Binding-site contacts:
Ligand atom CG contacts residue HIS1126 of chain 5.OA at 4.3 Å.
Ligand atom CD2 contacts residue THR1121 of chain 5.OA at 4.0 Å.
Ligand atom CE2 contacts residue GLN1063 of chain 5.OA at 3.3 Å.
Ligand atom CE1 contacts residue ASN1072 of chain 5.OA at 3.3 Å.
Ligand atom CA contacts residue GLN1063 of chain 5.OA at 4.3 Å.
Ligand atom CG contacts residue THR1121 of chain 5.OA at 3.3 Å.
Ligand atom C contacts residue HIS1126 of chain 5.OA at 4.0 Å.
Ligand atom CD1 contacts residue THR1121 of chain 5.OA at 3.0 Å.
Ligand atom OH contacts residue GLN1063 of chain 5.OA at 3.7 Å.
Ligand atom CZ contacts residue GLN1063 of chain 5.OA at 4.1 Å.
Ligand atom CB contacts residue GLN1063 of chain 5.OA at 4.5 Å.
Ligand atom CD1 contacts residue GLN1063 of chain 5.OA at 3.8 Å.
Ligand atom CD2 contacts residue HIS1126 of chain 5.OA at 3.4 Å.
Ligand atom CD2 contacts residue THR1121 of chain 5.OA at 4.3 Å.
Ligand atom OH contacts residue ASN1072 of chain 5.OA at 3.1 Å (h-bond).
Ligand atom O contacts residue GLN1063 of chain 5.OA at 2.9 Å (h-bond).
Ligand atom CE1 contacts residue THR1121 of chain 5.OA at 3.9 Å.
Ligand atom CG2 contacts residue GLN1063 of chain 5.OA at 3.3 Å.
Ligand atom CD2 contacts residue GLN1063 of chain 5.OA at 3.6 Å.
Ligand atom CD1 contacts residue ASN1072 of chain 5.OA at 4.0 Å.
Ligand atom CD2 contacts residue PHE1125 of chain 5.OA at 4.2 Å (hydrophobic).
Ligand atom O contacts residue VAL1202 of chain 5.OA at 3.2 Å.
Ligand atom OH contacts residue HIS1068 of chain 5.OA at 3.8 Å.
Ligand atom SD contacts residue ASN1072 of chain 5.OA at 3.7 Å.
Ligand atom CG contacts residue ALA1120 of chain 5.OA at 4.4 Å (hydrophobic).
Ligand atom O contacts residue THR1121 of chain 5.OA at 4.0 Å.
Ligand atom CD1 contacts residue PHE1125 of chain 5.OA at 3.6 Å (hydrophobic).
Ligand atom CD1 contacts residue ALA1120 of chain 5.OA at 4.3 Å (hydrophobic).
Ligand atom CA contacts residue HIS1126 of chain 5.OA at 4.3 Å.
Ligand atom CG contacts residue GLN1063 of chain 5.OA at 4.3 Å.
Ligand atom CD2 contacts residue ALA1120 of chain 5.OA at 3.5 Å (hydrophobic).
Ligand atom C contacts residue GLN1063 of chain 5.OA at 3.9 Å.
Ligand atom CB contacts residue THR1121 of chain 5.OA at 3.3 Å.
Ligand atom CG contacts residue ASN1072 of chain 5.OA at 4.2 Å.
Ligand atom O contacts residue HIS1126 of chain 5.OA at 3.3 Å (h-bond).
Ligand atom CD1 contacts residue ASN1122 of chain 5.OA at 4.3 Å.
Ligand atom CE2 contacts residue ASN1072 of chain 5.OA at 4.4 Å.
Ligand atom C contacts residue VAL1202 of chain 5.OA at 4.2 Å (hydrophobic).
Ligand atom CZ contacts residue ASN1072 of chain 5.OA at 3.5 Å.
Ligand atom CD2 contacts residue LEU1129 of chain 5.OA at 4.2 Å (hydrophobic).

Sequence of chain 5.OA:
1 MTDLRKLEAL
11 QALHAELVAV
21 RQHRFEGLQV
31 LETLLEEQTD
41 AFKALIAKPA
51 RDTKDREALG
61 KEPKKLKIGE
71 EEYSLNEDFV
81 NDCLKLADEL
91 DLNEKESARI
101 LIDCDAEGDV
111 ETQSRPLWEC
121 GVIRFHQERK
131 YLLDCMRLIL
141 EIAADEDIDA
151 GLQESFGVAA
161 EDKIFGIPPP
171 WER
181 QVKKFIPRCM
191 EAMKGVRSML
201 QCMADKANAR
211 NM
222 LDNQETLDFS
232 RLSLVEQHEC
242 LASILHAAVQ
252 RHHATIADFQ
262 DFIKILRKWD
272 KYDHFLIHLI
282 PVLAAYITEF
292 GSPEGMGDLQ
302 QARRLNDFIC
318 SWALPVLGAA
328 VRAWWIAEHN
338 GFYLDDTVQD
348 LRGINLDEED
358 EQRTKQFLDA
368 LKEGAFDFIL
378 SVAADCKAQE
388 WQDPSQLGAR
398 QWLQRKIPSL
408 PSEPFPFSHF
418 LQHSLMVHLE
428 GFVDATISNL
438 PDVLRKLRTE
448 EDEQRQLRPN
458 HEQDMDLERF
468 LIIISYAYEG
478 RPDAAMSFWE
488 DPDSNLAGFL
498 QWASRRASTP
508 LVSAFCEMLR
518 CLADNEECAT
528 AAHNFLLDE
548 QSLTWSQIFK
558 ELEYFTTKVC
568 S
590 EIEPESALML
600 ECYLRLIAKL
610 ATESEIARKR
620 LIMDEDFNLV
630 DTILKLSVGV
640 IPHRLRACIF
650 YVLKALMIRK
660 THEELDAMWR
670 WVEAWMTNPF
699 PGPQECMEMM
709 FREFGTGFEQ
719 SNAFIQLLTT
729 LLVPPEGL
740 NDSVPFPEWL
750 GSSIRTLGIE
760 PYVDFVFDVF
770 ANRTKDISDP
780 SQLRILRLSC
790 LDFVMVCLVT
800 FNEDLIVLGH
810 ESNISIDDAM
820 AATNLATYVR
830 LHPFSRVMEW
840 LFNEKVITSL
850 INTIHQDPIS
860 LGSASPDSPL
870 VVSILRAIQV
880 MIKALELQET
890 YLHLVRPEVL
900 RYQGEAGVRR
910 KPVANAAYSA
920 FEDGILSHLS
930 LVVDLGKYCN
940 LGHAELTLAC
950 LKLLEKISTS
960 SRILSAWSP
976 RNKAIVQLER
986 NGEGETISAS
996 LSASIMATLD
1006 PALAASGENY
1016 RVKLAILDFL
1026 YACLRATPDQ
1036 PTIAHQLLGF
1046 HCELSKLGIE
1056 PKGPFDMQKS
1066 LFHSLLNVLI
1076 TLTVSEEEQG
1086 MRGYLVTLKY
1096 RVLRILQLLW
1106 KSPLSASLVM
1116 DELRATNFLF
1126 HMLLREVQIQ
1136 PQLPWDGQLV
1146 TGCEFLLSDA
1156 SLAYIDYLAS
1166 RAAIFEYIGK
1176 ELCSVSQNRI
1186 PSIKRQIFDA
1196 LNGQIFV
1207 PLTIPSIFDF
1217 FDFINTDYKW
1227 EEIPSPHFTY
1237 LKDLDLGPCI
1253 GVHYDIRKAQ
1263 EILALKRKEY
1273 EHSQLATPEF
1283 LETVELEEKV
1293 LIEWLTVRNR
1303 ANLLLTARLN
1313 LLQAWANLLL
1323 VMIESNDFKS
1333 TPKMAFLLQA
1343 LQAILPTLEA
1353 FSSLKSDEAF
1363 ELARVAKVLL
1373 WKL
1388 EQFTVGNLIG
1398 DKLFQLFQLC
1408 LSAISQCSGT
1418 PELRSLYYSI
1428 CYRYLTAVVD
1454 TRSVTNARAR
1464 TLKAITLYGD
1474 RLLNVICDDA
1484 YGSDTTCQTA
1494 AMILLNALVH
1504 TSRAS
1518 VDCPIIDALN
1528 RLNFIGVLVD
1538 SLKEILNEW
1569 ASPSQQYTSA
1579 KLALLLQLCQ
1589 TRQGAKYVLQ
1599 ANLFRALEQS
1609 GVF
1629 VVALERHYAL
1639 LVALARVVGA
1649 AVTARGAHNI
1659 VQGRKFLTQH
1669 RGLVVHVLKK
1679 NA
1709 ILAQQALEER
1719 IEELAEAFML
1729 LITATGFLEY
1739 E

A protein and the small-molecule ligand that binds it are described below.
Small molecule (SMILES): CC[C@H](C)[C@H](N)C(=O)N[C@@H](CC(C)C)C(=O)N1CCC[C@H]1C(=O)N[C@@H](CCSC)C(=O)N[C@@H](Cc1ccc(O)cc1)C(=O)N[C@@H](CCCCN)C(=O)N[C@@H](CC(C)C)C(=O)N[C@@H](CO)C(=O)N1CCC[C@H]1C=O